Sequence of chain 1.C:
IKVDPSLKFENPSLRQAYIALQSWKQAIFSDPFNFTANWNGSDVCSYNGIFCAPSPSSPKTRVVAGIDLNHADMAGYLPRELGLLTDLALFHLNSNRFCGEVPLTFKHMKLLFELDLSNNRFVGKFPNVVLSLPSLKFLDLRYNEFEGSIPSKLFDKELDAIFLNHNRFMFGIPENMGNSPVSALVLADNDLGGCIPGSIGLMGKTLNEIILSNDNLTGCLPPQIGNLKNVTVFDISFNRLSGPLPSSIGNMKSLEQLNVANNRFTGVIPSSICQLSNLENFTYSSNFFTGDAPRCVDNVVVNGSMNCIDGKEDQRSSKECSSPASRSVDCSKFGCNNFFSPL

Binding-site contacts:
Ligand atom O5 contacts residue ARG251 of chain 1.C at 3.5 Å (salt-bridge).
Ligand atom O7 contacts residue ASN227 of chain 1.C at 3.5 Å (h-bond).
Ligand atom C1 contacts residue ASN227 of chain 1.C at 1.4 Å.
Ligand atom C2 contacts residue ASP202 of chain 1.C at 4.3 Å.
Ligand atom C5 contacts residue ASN227 of chain 1.C at 3.6 Å.
Ligand atom C3 contacts residue ASN227 of chain 1.C at 3.8 Å.
Ligand atom O7 contacts residue ASP202 of chain 1.C at 3.3 Å (salt-bridge).
Ligand atom C7 contacts residue ASP202 of chain 1.C at 4.2 Å.
Ligand atom N2 contacts residue ASN227 of chain 1.C at 2.9 Å (h-bond).
Ligand atom C8 contacts residue ASN227 of chain 1.C at 4.5 Å.
Ligand atom O5 contacts residue ASN227 of chain 1.C at 2.3 Å (h-bond).
Ligand atom C2 contacts residue ASN227 of chain 1.C at 2.5 Å.
Ligand atom C5 contacts residue ARG251 of chain 1.C at 3.8 Å.
Ligand atom C1 contacts residue ASP202 of chain 1.C at 4.1 Å.
Ligand atom C4 contacts residue ASN227 of chain 1.C at 4.2 Å.
Ligand atom O5 contacts residue ASP202 of chain 1.C at 4.5 Å.
Ligand atom C1 contacts residue ARG251 of chain 1.C at 3.4 Å.
Ligand atom C7 contacts residue ASN227 of chain 1.C at 3.4 Å.
Ligand atom C6 contacts residue ARG251 of chain 1.C at 4.5 Å.

A protein and the small-molecule ligand that binds it are described below.
Small molecule (SMILES): CC(=O)N[C@H]1[C@H](O[C@H]2[C@H](O)[C@@H](NC(C)=O)CO[C@@H]2CO)O[C@H](CO)[C@@H](O)[C@@H]1O